This small molecule binds to this protein.
Small molecule (SMILES): C1=Cc2ccccc2C1

Binding-site contacts:
Ligand atom C2 contacts residue MET102 of chain 1.A at 3.7 Å (hydrophobic).
Ligand atom C8 contacts residue ALA99 of chain 1.A at 3.5 Å (hydrophobic).
Ligand atom C7 contacts residue ALA99 of chain 1.A at 3.7 Å (hydrophobic).
Ligand atom C3 contacts residue ALA99 of chain 1.A at 4.2 Å (hydrophobic).
Ligand atom C1 contacts residue VAL103 of chain 1.A at 4.5 Å (hydrophobic).
Ligand atom C6 contacts residue ALA99 of chain 1.A at 3.9 Å (hydrophobic).
Ligand atom C5 contacts residue TYR88 of chain 1.A at 3.4 Å (hydrophobic).
Ligand atom C7 contacts residue ILE78 of chain 1.A at 4.1 Å (hydrophobic).
Ligand atom C9 contacts residue ALA99 of chain 1.A at 3.6 Å (hydrophobic).
Ligand atom C5 contacts residue LEU91 of chain 1.A at 4.3 Å (hydrophobic).
Ligand atom C2 contacts residue VAL111 of chain 1.A at 4.0 Å (hydrophobic).
Ligand atom C4 contacts residue ALA99 of chain 1.A at 3.8 Å (hydrophobic).
Ligand atom C1 contacts residue MET102 of chain 1.A at 4.2 Å (hydrophobic).
Ligand atom C7 contacts residue LEU84 of chain 1.A at 4.0 Å (hydrophobic).
Ligand atom C1 contacts residue ALA99 of chain 1.A at 3.8 Å (hydrophobic).
Ligand atom C4 contacts residue LEU91 of chain 1.A at 4.0 Å (hydrophobic).
Ligand atom C7 contacts residue VAL103 of chain 1.A at 4.5 Å (hydrophobic).
Ligand atom C8 contacts residue LEU84 of chain 1.A at 4.5 Å (hydrophobic).
Ligand atom C2 contacts residue ALA99 of chain 1.A at 4.3 Å (hydrophobic).
Ligand atom C5 contacts residue VAL87 of chain 1.A at 3.8 Å (hydrophobic).
Ligand atom C2 contacts residue LEU118 of chain 1.A at 4.0 Å (hydrophobic).
Ligand atom C4 contacts residue LEU118 of chain 1.A at 3.9 Å (hydrophobic).
Ligand atom C8 contacts residue LEU118 of chain 1.A at 4.2 Å (hydrophobic).
Ligand atom C6 contacts residue ILE78 of chain 1.A at 3.9 Å (hydrophobic).
Ligand atom C4 contacts residue TYR88 of chain 1.A at 4.3 Å (hydrophobic).
Ligand atom C5 contacts residue ALA99 of chain 1.A at 3.9 Å (hydrophobic).
Ligand atom C3 contacts residue PHE153 of chain 1.A at 3.8 Å (hydrophobic).
Ligand atom C6 contacts residue TYR88 of chain 1.A at 3.7 Å (hydrophobic).
Ligand atom C1 contacts residue LEU118 of chain 1.A at 4.4 Å (hydrophobic).
Ligand atom C8 contacts residue VAL111 of chain 1.A at 4.3 Å (hydrophobic).
Ligand atom C1 contacts residue VAL111 of chain 1.A at 3.4 Å (hydrophobic).
Ligand atom C3 contacts residue LEU118 of chain 1.A at 3.5 Å (hydrophobic).
Ligand atom C2 contacts residue PHE153 of chain 1.A at 4.2 Å (hydrophobic).
Ligand atom C4 contacts residue VAL87 of chain 1.A at 3.6 Å (hydrophobic).
Ligand atom C9 contacts residue LEU118 of chain 1.A at 3.6 Å (hydrophobic).
Ligand atom C5 contacts residue LEU84 of chain 1.A at 3.7 Å (hydrophobic).
Ligand atom C6 contacts residue LEU84 of chain 1.A at 3.8 Å (hydrophobic).
Ligand atom C3 contacts residue LEU121 of chain 1.A at 3.8 Å (hydrophobic).

Sequence of chain 1.A:
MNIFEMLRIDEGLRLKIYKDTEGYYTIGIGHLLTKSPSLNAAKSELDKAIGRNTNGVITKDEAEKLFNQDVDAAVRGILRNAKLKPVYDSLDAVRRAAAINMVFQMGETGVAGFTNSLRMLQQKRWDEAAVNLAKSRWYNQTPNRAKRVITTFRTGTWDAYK